Binding-site contacts:
Ligand atom N06 contacts residue LEU51 of chain 1.A at 3.6 Å.
Ligand atom C07 contacts residue LEU51 of chain 1.A at 3.6 Å (hydrophobic).
Ligand atom N06 contacts residue PRO41 of chain 1.A at 4.2 Å.
Ligand atom C13 contacts residue ASN99 of chain 1.A at 3.9 Å.
Ligand atom C10 contacts residue VAL46 of chain 1.A at 3.9 Å (hydrophobic).
Ligand atom C13 contacts residue VAL46 of chain 1.A at 4.3 Å (hydrophobic).
Ligand atom N12 contacts residue VAL46 of chain 1.A at 3.6 Å.
Ligand atom C18 contacts residue ILE105 of chain 1.A at 3.7 Å (hydrophobic).
Ligand atom N15 contacts residue ASN99 of chain 1.A at 4.3 Å.
Ligand atom C08 contacts residue PRO41 of chain 1.A at 4.1 Å (hydrophobic).
Ligand atom C14 contacts residue ILE105 of chain 1.A at 3.8 Å (hydrophobic).
Ligand atom C09 contacts residue LEU51 of chain 1.A at 4.3 Å (hydrophobic).
Ligand atom C11 contacts residue PHE42 of chain 1.A at 4.0 Å (hydrophobic).
Ligand atom C05 contacts residue TRP40 of chain 1.A at 3.5 Å (hydrophobic).
Ligand atom N15 contacts residue LEU53 of chain 1.A at 3.8 Å.
Ligand atom N15 contacts residue ILE105 of chain 1.A at 4.3 Å.
Ligand atom N17 contacts residue ASN99 of chain 1.A at 3.0 Å (h-bond).
Ligand atom C09 contacts residue ILE105 of chain 1.A at 3.6 Å (hydrophobic).
Ligand atom C20 contacts residue MET108 of chain 1.A at 3.8 Å (hydrophobic).
Ligand atom C10 contacts residue ILE105 of chain 1.A at 3.6 Å (hydrophobic).
Ligand atom C16 contacts residue ASN99 of chain 1.A at 3.2 Å.
Ligand atom C11 contacts residue ILE105 of chain 1.A at 4.1 Å (hydrophobic).
Ligand atom C20 contacts residue ASP104 of chain 1.A at 4.2 Å.
Ligand atom C05 contacts residue LEU51 of chain 1.A at 3.6 Å (hydrophobic).
Ligand atom C20 contacts residue ILE105 of chain 1.A at 4.1 Å (hydrophobic).
Ligand atom N06 contacts residue TRP40 of chain 1.A at 3.6 Å.
Ligand atom C04 contacts residue LEU51 of chain 1.A at 4.1 Å (hydrophobic).
Ligand atom N12 contacts residue ILE105 of chain 1.A at 4.1 Å.
Ligand atom C07 contacts residue PRO41 of chain 1.A at 3.8 Å (hydrophobic).
Ligand atom C08 contacts residue LEU51 of chain 1.A at 3.9 Å (hydrophobic).
Ligand atom C16 contacts residue LEU53 of chain 1.A at 3.7 Å (hydrophobic).
Ligand atom C16 contacts residue TYR98 of chain 1.A at 3.8 Å (hydrophobic).
Ligand atom C11 contacts residue VAL46 of chain 1.A at 3.4 Å (hydrophobic).
Ligand atom N17 contacts residue TYR98 of chain 1.A at 3.8 Å.
Ligand atom N17 contacts residue TYR56 of chain 1.A at 4.0 Å.
Ligand atom C08 contacts residue ILE105 of chain 1.A at 3.8 Å (hydrophobic).
Ligand atom C10 contacts residue PRO41 of chain 1.A at 3.6 Å (hydrophobic).
Ligand atom C13 contacts residue ILE105 of chain 1.A at 3.9 Å (hydrophobic).
Ligand atom C01 contacts residue LEU51 of chain 1.A at 3.7 Å (hydrophobic).
Ligand atom C11 contacts residue PRO41 of chain 1.A at 4.2 Å (hydrophobic).

Sequence of chain 1.A:
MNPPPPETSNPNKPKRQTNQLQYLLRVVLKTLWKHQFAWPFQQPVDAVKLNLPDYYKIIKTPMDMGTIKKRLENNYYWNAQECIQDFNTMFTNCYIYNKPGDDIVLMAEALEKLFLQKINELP

The small molecule below binds the protein below.
Small molecule (SMILES): Cc1nn(CC2CC2)c(C)c1-c1cncc(-c2ccnc3nc[nH]c23)c1